Binding-site contacts:
Ligand atom C1 contacts residue ASN485 of chain 8.A at 1.4 Å.
Ligand atom O5 contacts residue ASN485 of chain 8.A at 2.5 Å (h-bond).
Ligand atom C8 contacts residue GLU482 of chain 8.A at 3.6 Å.
Ligand atom N2 contacts residue ARG465 of chain 8.A at 4.2 Å.
Ligand atom C6 contacts residue ASN485 of chain 8.A at 4.2 Å.
Ligand atom O7 contacts residue SER466 of chain 8.A at 4.4 Å.
Ligand atom C4 contacts residue ASN485 of chain 8.A at 4.2 Å.
Ligand atom C8 contacts residue LYS469 of chain 8.A at 3.7 Å.
Ligand atom C7 contacts residue GLU482 of chain 8.A at 4.0 Å.
Ligand atom C5 contacts residue ASN485 of chain 8.A at 3.7 Å.
Ligand atom O7 contacts residue ARG465 of chain 8.A at 3.4 Å.
Ligand atom C8 contacts residue ARG465 of chain 8.A at 3.9 Å.
Ligand atom O3 contacts residue ARG465 of chain 8.A at 3.6 Å.
Ligand atom C7 contacts residue ASN485 of chain 8.A at 3.5 Å.
Ligand atom C3 contacts residue ASN485 of chain 8.A at 3.9 Å.
Ligand atom O7 contacts residue ASN485 of chain 8.A at 3.5 Å (h-bond).
Ligand atom C2 contacts residue ASN485 of chain 8.A at 2.6 Å.
Ligand atom C7 contacts residue ARG465 of chain 8.A at 3.7 Å.
Ligand atom C2 contacts residue ARG465 of chain 8.A at 4.4 Å.
Ligand atom O7 contacts residue GLU482 of chain 8.A at 4.4 Å.
Ligand atom N2 contacts residue ASN485 of chain 8.A at 3.2 Å (h-bond).

Sequence of chain 8.A:
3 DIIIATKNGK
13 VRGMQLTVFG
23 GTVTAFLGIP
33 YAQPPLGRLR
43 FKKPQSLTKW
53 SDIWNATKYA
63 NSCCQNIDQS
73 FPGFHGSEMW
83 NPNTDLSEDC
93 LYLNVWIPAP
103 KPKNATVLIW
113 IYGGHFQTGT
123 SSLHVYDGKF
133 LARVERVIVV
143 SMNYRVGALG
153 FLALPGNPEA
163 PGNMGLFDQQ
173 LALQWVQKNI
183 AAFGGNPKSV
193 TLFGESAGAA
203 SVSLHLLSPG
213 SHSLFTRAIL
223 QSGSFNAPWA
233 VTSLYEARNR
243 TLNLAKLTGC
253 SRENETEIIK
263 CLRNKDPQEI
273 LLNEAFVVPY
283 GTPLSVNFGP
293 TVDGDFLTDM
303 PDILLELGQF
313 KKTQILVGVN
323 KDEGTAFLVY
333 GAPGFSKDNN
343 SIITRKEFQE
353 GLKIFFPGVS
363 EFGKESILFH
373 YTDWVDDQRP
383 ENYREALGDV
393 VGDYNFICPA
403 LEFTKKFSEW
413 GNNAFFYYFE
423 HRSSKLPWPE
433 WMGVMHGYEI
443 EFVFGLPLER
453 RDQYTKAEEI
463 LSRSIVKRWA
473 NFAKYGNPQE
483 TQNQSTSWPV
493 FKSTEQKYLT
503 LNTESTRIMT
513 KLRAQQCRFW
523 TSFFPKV

This protein binds this small molecule.
Small molecule (SMILES): CC(=O)N[C@@H]1[C@@H](O)[C@H](O)[C@@H](CO)O[C@H]1O